Sequence of chain 11.C:
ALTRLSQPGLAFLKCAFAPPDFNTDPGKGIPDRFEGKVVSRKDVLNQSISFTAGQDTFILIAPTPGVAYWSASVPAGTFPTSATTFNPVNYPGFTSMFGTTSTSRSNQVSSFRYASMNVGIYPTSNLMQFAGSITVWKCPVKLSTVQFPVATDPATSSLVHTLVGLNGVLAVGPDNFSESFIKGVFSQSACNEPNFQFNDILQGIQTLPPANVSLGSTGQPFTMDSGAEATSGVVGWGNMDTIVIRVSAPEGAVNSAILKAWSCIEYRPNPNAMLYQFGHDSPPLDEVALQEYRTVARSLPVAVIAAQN

Sequence of chain 11.F:
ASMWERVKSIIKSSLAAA

Sequence of chain 16.C:
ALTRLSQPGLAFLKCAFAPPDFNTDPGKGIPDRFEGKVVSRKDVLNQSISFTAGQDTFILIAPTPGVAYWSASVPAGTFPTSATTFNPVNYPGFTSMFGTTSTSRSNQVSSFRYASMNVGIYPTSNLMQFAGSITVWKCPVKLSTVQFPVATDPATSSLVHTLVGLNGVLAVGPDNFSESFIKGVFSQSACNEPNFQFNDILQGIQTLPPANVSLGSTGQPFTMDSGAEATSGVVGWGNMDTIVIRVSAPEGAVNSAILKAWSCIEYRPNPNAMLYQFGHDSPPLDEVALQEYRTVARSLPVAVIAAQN

This protein binds this small molecule.
Small molecule (SMILES): Nc1ccn([C@@H]2O[C@H](CO[P](=O)(O)O[C@H]3[C@@H](O)[C@H](n4ccc(=O)[nH]c4=O)O[C@@H]3CO[P](=O)(O)O[C@H]3[C@@H](O)[C@H](n4cnc5c(N)ncnc54)O[C@@H]3CO)[C@@H](O[P](=O)(O)OC[C@H]3O[C@@H](n4ccc(=O)[nH]c4=O)[C@H](O)[C@@H]3O)[C@H]2O)c(=O)n1.O=c1ccn([C@@H]2O[C@H](CO[P](=O)(O)O[C@H]3[C@@H](O)[C@H](n4ccc(=O)[nH]c4=O)O[C@@H]3CO[P](=O)(O)O[C@H]3[C@@H](O)[C@H](n4ccc(=O)[nH]c4=O)O[C@@H]3CO)[C@@H](O)[C@H]2O)c(=O)[nH]1

Binding-site contacts:
Ligand atom OP1 contacts residue LYS68 of chain 11.C at 3.2 Å (salt-bridge).
Ligand atom O2' contacts residue LEU64 of chain 11.C at 3.9 Å.
Ligand atom C2 contacts residue U2 of chain 16.G at 3.6 Å.
Ligand atom C2 contacts residue U3 of chain 16.G at 3.8 Å.
Ligand atom O4 contacts residue U1 of chain 16.G at 2.8 Å (h-bond).
Ligand atom O4 contacts residue A4 of chain 16.G at 2.6 Å (h-bond).
Ligand atom N3 contacts residue U2 of chain 16.G at 3.6 Å.
Ligand atom C5 contacts residue A4 of chain 16.G at 2.8 Å.
Ligand atom C6 contacts residue A4 of chain 16.G at 3.7 Å.
Ligand atom C6 contacts residue U2 of chain 16.G at 3.4 Å.
Ligand atom N3 contacts residue C6 of chain 16.G at 3.2 Å (h-bond).
Ligand atom O2 contacts residue C6 of chain 16.G at 2.9 Å (h-bond).
Ligand atom N6 contacts residue U2 of chain 16.G at 2.6 Å (h-bond).
Ligand atom C2 contacts residue GLN61 of chain 11.C at 3.9 Å.
Ligand atom N3 contacts residue U1 of chain 16.G at 3.8 Å.
Ligand atom N3 contacts residue GLN61 of chain 11.C at 3.6 Å.
Ligand atom N3 contacts residue U1 of chain 16.G at 3.9 Å.
Ligand atom O2' contacts residue THR57 of chain 11.C at 3.2 Å.
Ligand atom OP1 contacts residue LYS8 of chain 11.F at 3.1 Å.
Ligand atom C2 contacts residue A4 of chain 16.G at 3.9 Å.
Ligand atom C5 contacts residue U5 of chain 16.G at 3.9 Å.
Ligand atom OP1 contacts residue LYS12 of chain 11.F at 3.9 Å.
Ligand atom N1 contacts residue U5 of chain 16.G at 3.7 Å.
Ligand atom OP1 contacts residue LEU56 of chain 11.C at 2.8 Å.
Ligand atom N3 contacts residue A4 of chain 16.G at 3.8 Å.
Ligand atom OP2 contacts residue LYS8 of chain 11.F at 3.8 Å.
Ligand atom O2 contacts residue GLN61 of chain 11.C at 3.9 Å.
Ligand atom C2 contacts residue C6 of chain 16.G at 3.4 Å.
Ligand atom C4 contacts residue U1 of chain 16.G at 3.7 Å.
Ligand atom C6 contacts residue U5 of chain 16.G at 3.6 Å.
Ligand atom O2 contacts residue U2 of chain 16.G at 3.6 Å.
Ligand atom N1 contacts residue U3 of chain 16.G at 3.8 Å.
Ligand atom O2 contacts residue U1 of chain 16.G at 2.9 Å (h-bond).
Ligand atom C4 contacts residue A4 of chain 16.G at 3.2 Å.
Ligand atom OP1 contacts residue PHE76 of chain 11.C at 3.7 Å.
Ligand atom C4 contacts residue U5 of chain 16.G at 3.7 Å.
Ligand atom C2 contacts residue U1 of chain 16.G at 3.9 Å.
Ligand atom N3 contacts residue U5 of chain 16.G at 3.6 Å.
Ligand atom N1 contacts residue U2 of chain 16.G at 2.8 Å.
Ligand atom O4 contacts residue U5 of chain 16.G at 2.8 Å (h-bond).